Sequence of chain 1.A:
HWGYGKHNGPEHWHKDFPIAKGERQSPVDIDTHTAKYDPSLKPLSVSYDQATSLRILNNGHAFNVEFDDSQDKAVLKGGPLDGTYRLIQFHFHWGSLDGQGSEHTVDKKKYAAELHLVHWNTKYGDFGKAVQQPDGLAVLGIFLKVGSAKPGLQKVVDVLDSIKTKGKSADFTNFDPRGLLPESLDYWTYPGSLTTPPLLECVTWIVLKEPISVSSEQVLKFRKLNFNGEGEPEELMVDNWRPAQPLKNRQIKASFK

This small molecule binds to this protein.
Small molecule (SMILES): NS(=O)(=O)c1ccc(NC(=O)NS(=O)(=O)c2ccc(F)cc2)cn1

Binding-site contacts:
Ligand atom N9 contacts residue LEU194 of chain 1.A at 4.0 Å.
Ligand atom O11 contacts residue PHE127 of chain 1.A at 3.5 Å.
Ligand atom C22 contacts residue PHE127 of chain 1.A at 3.7 Å (hydrophobic).
Ligand atom C23 contacts residue THR196 of chain 1.A at 3.0 Å.
Ligand atom S1 contacts residue THR195 of chain 1.A at 3.9 Å.
Ligand atom O2 contacts residue SER193 of chain 1.A at 4.0 Å.
Ligand atom O2 contacts residue LEU194 of chain 1.A at 3.4 Å.
Ligand atom O11 contacts residue GOL1 of chain 1.C at 4.0 Å.
Ligand atom C18 contacts residue VAL131 of chain 1.A at 4.0 Å (hydrophobic).
Ligand atom N4 contacts residue THR195 of chain 1.A at 2.8 Å (h-bond).
Ligand atom C8 contacts residue THR196 of chain 1.A at 4.0 Å.
Ligand atom C23 contacts residue LEU194 of chain 1.A at 3.7 Å (hydrophobic).
Ligand atom O3 contacts residue HIS91 of chain 1.A at 3.3 Å.
Ligand atom C5 contacts residue LEU194 of chain 1.A at 3.9 Å (hydrophobic).
Ligand atom C8 contacts residue GOL1 of chain 1.C at 3.8 Å.
Ligand atom O2 contacts residue THR195 of chain 1.A at 3.0 Å (h-bond).
Ligand atom F20 contacts residue VAL131 of chain 1.A at 3.2 Å.
Ligand atom C7 contacts residue GOL1 of chain 1.C at 3.8 Å.
Ligand atom C7 contacts residue GLN89 of chain 1.A at 4.0 Å.
Ligand atom O3 contacts residue VAL139 of chain 1.A at 3.9 Å.
Ligand atom O2 contacts residue TRP205 of chain 1.A at 3.5 Å.
Ligand atom C6 contacts residue LEU194 of chain 1.A at 3.9 Å (hydrophobic).
Ligand atom C19 contacts residue VAL131 of chain 1.A at 3.9 Å (hydrophobic).
Ligand atom N4 contacts residue HIS91 of chain 1.A at 3.4 Å (h-bond).
Ligand atom C21 contacts residue PHE127 of chain 1.A at 3.8 Å (hydrophobic).
Ligand atom C7 contacts residue LEU194 of chain 1.A at 4.0 Å (hydrophobic).
Ligand atom O3 contacts residue HIS116 of chain 1.A at 3.5 Å (h-bond).
Ligand atom N4 contacts residue HIS93 of chain 1.A at 3.4 Å (h-bond).
Ligand atom S1 contacts residue HIS91 of chain 1.A at 4.0 Å.
Ligand atom N24 contacts residue THR195 of chain 1.A at 3.8 Å.
Ligand atom F20 contacts residue GLY128 of chain 1.A at 3.5 Å.
Ligand atom N24 contacts residue THR196 of chain 1.A at 3.5 Å (h-bond).
Ligand atom C8 contacts residue LEU194 of chain 1.A at 4.0 Å (hydrophobic).
Ligand atom S1 contacts residue ZN1 of chain 1.B at 3.1 Å.
Ligand atom N4 contacts residue ZN1 of chain 1.B at 2.1 Å.
Ligand atom C6 contacts residue HIS91 of chain 1.A at 4.0 Å.
Ligand atom N4 contacts residue HIS116 of chain 1.A at 3.5 Å (h-bond).
Ligand atom N24 contacts residue LEU194 of chain 1.A at 3.6 Å.
Ligand atom O3 contacts residue ZN1 of chain 1.B at 3.0 Å.
Ligand atom O3 contacts residue VAL118 of chain 1.A at 3.8 Å.